Sequence of chain 2.B:
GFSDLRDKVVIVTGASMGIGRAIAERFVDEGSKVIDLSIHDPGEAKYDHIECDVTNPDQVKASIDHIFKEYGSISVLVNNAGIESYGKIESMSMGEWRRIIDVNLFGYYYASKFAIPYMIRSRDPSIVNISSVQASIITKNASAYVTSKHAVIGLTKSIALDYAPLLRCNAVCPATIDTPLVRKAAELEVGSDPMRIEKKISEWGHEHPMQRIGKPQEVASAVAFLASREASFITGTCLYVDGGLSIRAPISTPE

Binding-site contacts:
Ligand atom C4 contacts residue GLN135 of chain 2.B at 4.0 Å.
Ligand atom O2 contacts residue TYR146 of chain 2.B at 3.3 Å (h-bond).
Ligand atom O5 contacts residue GLN135 of chain 2.B at 2.8 Å (h-bond).
Ligand atom O4 contacts residue THR177 of chain 2.B at 2.9 Å (h-bond).
Ligand atom O6 contacts residue THR177 of chain 2.B at 2.8 Å (h-bond).
Ligand atom C6 contacts residue GLN135 of chain 2.B at 3.7 Å.
Ligand atom C6 contacts residue VAL134 of chain 2.B at 3.7 Å (hydrophobic).
Ligand atom O2 contacts residue GLU85 of chain 2.B at 3.0 Å (salt-bridge).
Ligand atom C1 contacts residue GLN135 of chain 2.B at 3.7 Å.
Ligand atom O5 contacts residue VAL134 of chain 2.B at 4.3 Å.
Ligand atom C2 contacts residue GLN135 of chain 2.B at 3.9 Å.
Ligand atom C5 contacts residue VAL134 of chain 2.B at 4.5 Å (hydrophobic).
Ligand atom C3 contacts residue VAL183 of chain 2.B at 4.1 Å (hydrophobic).
Ligand atom O6 contacts residue VAL134 of chain 2.B at 3.8 Å.
Ligand atom O6 contacts residue HIS209 of chain 2.B at 4.3 Å.
Ligand atom O6 contacts residue ILE252 of chain 1.B at 4.0 Å.
Ligand atom C2 contacts residue GLU85 of chain 2.B at 4.1 Å.
Ligand atom C6 contacts residue ALA176 of chain 2.B at 4.2 Å (hydrophobic).
Ligand atom C5 contacts residue GLN135 of chain 2.B at 3.6 Å.
Ligand atom O6 contacts residue ALA176 of chain 2.B at 3.4 Å.
Ligand atom O6 contacts residue LEU246 of chain 2.B at 3.9 Å.
Ligand atom C5 contacts residue THR177 of chain 2.B at 4.0 Å.
Ligand atom C4 contacts residue THR177 of chain 2.B at 4.0 Å.
Ligand atom O2 contacts residue GLN135 of chain 2.B at 3.5 Å (h-bond).
Ligand atom C2 contacts residue TYR146 of chain 2.B at 3.5 Å (hydrophobic).
Ligand atom C6 contacts residue ILE252 of chain 1.B at 4.3 Å (hydrophobic).
Ligand atom C5 contacts residue ALA176 of chain 2.B at 3.9 Å (hydrophobic).
Ligand atom O5 contacts residue SER133 of chain 2.B at 3.5 Å (h-bond).
Ligand atom O5 contacts residue TYR146 of chain 2.B at 4.2 Å.
Ligand atom C1 contacts residue SER133 of chain 2.B at 3.5 Å.
Ligand atom C1 contacts residue ALA176 of chain 2.B at 4.2 Å (hydrophobic).
Ligand atom O4 contacts residue ILE252 of chain 1.B at 3.9 Å.
Ligand atom C6 contacts residue THR177 of chain 2.B at 3.9 Å.
Ligand atom C1 contacts residue TYR146 of chain 2.B at 3.2 Å (hydrophobic).
Ligand atom C1 contacts residue PRO175 of chain 2.B at 4.4 Å (hydrophobic).
Ligand atom O5 contacts residue ALA176 of chain 2.B at 4.4 Å.

The protein below binds the small molecule below.
Small molecule (SMILES): OC[C@H]1O[C@@H](O)[C@@H](O)[C@@H](O)[C@@H]1O

Sequence of chain 1.B:
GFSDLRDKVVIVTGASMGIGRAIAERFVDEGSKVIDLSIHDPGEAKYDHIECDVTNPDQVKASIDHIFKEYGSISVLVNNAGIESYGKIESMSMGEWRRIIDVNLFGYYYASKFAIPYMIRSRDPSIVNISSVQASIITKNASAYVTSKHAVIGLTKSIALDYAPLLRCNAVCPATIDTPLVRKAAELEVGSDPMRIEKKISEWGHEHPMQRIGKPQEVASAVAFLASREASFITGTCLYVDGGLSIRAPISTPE